Binding-site contacts:
Ligand atom N4 contacts residue GLY75 of chain 1.F at 3.6 Å (h-bond).
Ligand atom C6 contacts residue TYR80 of chain 1.F at 3.3 Å (hydrophobic).
Ligand atom C2 contacts residue ARG109 of chain 1.F at 3.7 Å.
Ligand atom C1' contacts residue PHE62 of chain 1.F at 3.9 Å (hydrophobic).
Ligand atom N3 contacts residue PHE64 of chain 1.F at 3.5 Å.
Ligand atom C4 contacts residue TYR80 of chain 1.F at 3.9 Å (hydrophobic).
Ligand atom C2 contacts residue TYR110 of chain 1.F at 3.8 Å (hydrophobic).
Ligand atom N4 contacts residue PHE64 of chain 1.F at 3.7 Å.
Ligand atom N3 contacts residue ARG66 of chain 1.F at 2.7 Å (salt-bridge).
Ligand atom OP1 contacts residue ARG109 of chain 1.F at 3.9 Å.
Ligand atom N4 contacts residue ARG66 of chain 1.F at 3.8 Å.
Ligand atom N4 contacts residue ARG102 of chain 1.F at 3.8 Å.
Ligand atom C4 contacts residue GLU108 of chain 1.F at 3.6 Å.
Ligand atom O2 contacts residue ARG66 of chain 1.F at 2.5 Å (salt-bridge).
Ligand atom C5' contacts residue PHE62 of chain 1.F at 3.6 Å (hydrophobic).
Ligand atom C4 contacts residue PHE64 of chain 1.F at 3.7 Å (hydrophobic).
Ligand atom O2 contacts residue TYR110 of chain 1.F at 3.2 Å (h-bond).
Ligand atom O3' contacts residue LEU58 of chain 1.F at 3.5 Å.
Ligand atom C4' contacts residue PHE62 of chain 1.F at 3.6 Å (hydrophobic).
Ligand atom C2 contacts residue ARG66 of chain 1.F at 3.0 Å.
Ligand atom N4 contacts residue ASP78 of chain 1.F at 3.2 Å (salt-bridge).
Ligand atom O4' contacts residue PHE62 of chain 1.F at 3.2 Å.
Ligand atom N1 contacts residue PHE64 of chain 1.F at 3.9 Å.
Ligand atom OP2 contacts residue PHE62 of chain 1.F at 3.3 Å.
Ligand atom O5' contacts residue TYR80 of chain 1.F at 3.8 Å.
Ligand atom O2 contacts residue ARG109 of chain 1.F at 2.9 Å (salt-bridge).
Ligand atom C2 contacts residue PHE64 of chain 1.F at 3.7 Å (hydrophobic).
Ligand atom C6 contacts residue PHE64 of chain 1.F at 3.9 Å (hydrophobic).
Ligand atom N4 contacts residue GLU108 of chain 1.F at 2.8 Å (salt-bridge).
Ligand atom N3 contacts residue GLU108 of chain 1.F at 3.5 Å.
Ligand atom C5 contacts residue TYR110 of chain 1.F at 3.5 Å (hydrophobic).
Ligand atom N3 contacts residue ARG109 of chain 1.F at 3.9 Å.
Ligand atom C5 contacts residue PHE64 of chain 1.F at 3.7 Å (hydrophobic).
Ligand atom N3 contacts residue TYR110 of chain 1.F at 3.8 Å.
Ligand atom OP2 contacts residue ARG109 of chain 1.F at 2.7 Å (salt-bridge).
Ligand atom OP2 contacts residue TYR80 of chain 1.F at 3.8 Å.
Ligand atom O2 contacts residue LEU58 of chain 1.F at 3.2 Å.
Ligand atom C1' contacts residue LEU58 of chain 1.F at 3.8 Å (hydrophobic).
Ligand atom P contacts residue ARG109 of chain 1.F at 3.8 Å.
Ligand atom C5 contacts residue TYR80 of chain 1.F at 3.2 Å (hydrophobic).

This protein binds this small molecule.
Small molecule (SMILES): Nc1ccn([C@H]2C[C@H](O[P](=O)(O)OC[C@H]3O[C@@H](n4ccc(N)nc4=O)C[C@@H]3O)[C@@H](COP(=O)=O)O2)c(=O)n1

Sequence of chain 1.F:
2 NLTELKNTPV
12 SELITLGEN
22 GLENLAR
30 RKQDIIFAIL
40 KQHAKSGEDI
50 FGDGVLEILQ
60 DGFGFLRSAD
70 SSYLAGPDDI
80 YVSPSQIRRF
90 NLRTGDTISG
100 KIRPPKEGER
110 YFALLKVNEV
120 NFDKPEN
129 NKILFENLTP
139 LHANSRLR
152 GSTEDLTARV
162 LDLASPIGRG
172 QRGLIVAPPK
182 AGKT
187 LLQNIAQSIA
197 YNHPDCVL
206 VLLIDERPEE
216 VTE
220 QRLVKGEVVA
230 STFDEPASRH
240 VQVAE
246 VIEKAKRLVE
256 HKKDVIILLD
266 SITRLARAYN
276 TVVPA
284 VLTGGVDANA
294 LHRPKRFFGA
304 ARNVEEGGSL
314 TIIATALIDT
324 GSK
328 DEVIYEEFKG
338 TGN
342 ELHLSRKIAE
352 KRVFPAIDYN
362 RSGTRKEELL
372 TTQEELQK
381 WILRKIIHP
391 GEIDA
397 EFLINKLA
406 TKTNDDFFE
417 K